Sequence of chain 29.H:
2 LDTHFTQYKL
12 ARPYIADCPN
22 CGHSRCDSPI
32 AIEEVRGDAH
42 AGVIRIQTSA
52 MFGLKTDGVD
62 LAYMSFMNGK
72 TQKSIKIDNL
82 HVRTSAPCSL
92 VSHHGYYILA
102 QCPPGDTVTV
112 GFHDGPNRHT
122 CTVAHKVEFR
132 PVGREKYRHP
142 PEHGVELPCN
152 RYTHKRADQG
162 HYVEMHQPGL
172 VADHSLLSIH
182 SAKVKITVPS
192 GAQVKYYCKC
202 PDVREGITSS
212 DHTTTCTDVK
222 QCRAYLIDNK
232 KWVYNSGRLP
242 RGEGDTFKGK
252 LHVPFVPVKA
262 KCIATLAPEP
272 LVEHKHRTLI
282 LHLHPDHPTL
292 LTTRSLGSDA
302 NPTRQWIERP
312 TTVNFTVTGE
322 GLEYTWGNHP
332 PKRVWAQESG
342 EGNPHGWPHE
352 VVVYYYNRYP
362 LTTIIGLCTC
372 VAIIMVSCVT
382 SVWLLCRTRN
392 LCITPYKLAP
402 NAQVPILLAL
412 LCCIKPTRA

Binding-site contacts:
Ligand atom C4 contacts residue LYS156 of chain 29.H at 4.0 Å.
Ligand atom O4 contacts residue LYS156 of chain 29.H at 3.5 Å.
Ligand atom OAH contacts residue THR4 of chain 29.H at 3.7 Å.
Ligand atom OAH contacts residue LEU2 of chain 29.H at 2.8 Å (h-bond).
Ligand atom O6B contacts residue ARG157 of chain 29.H at 3.3 Å (salt-bridge).
Ligand atom C2 contacts residue ALA158 of chain 29.H at 3.7 Å (hydrophobic).
Ligand atom OAH contacts residue ARG157 of chain 29.H at 3.1 Å (salt-bridge).
Ligand atom O6B contacts residue HIS155 of chain 29.H at 3.3 Å (h-bond).
Ligand atom OAF contacts residue ALA158 of chain 29.H at 3.3 Å.
Ligand atom C6 contacts residue LEU62 of chain 29.H at 3.5 Å (hydrophobic).
Ligand atom O6B contacts residue LYS156 of chain 29.H at 3.3 Å.
Ligand atom OAH contacts residue ASP3 of chain 29.H at 4.0 Å.
Ligand atom O6A contacts residue SER93 of chain 29.H at 3.2 Å.
Ligand atom O6A contacts residue HIS94 of chain 29.H at 3.2 Å (h-bond).
Ligand atom SAG contacts residue ARG157 of chain 29.H at 3.6 Å (salt-bridge).
Ligand atom SAG contacts residue THR4 of chain 29.H at 3.9 Å.
Ligand atom O6A contacts residue LEU62 of chain 29.H at 3.4 Å.
Ligand atom O3 contacts residue ARG157 of chain 29.H at 3.3 Å (salt-bridge).
Ligand atom C6 contacts residue HIS155 of chain 29.H at 3.4 Å.
Ligand atom O5B contacts residue LYS156 of chain 29.H at 3.3 Å.
Ligand atom O5 contacts residue HIS155 of chain 29.H at 3.6 Å.
Ligand atom OBI contacts residue LYS156 of chain 29.H at 4.0 Å.
Ligand atom C5 contacts residue HIS155 of chain 29.H at 4.0 Å.
Ligand atom C5 contacts residue LEU62 of chain 29.H at 3.8 Å (hydrophobic).
Ligand atom OAF contacts residue THR4 of chain 29.H at 2.9 Å (h-bond).
Ligand atom C3 contacts residue ARG157 of chain 29.H at 3.7 Å.
Ligand atom C6 contacts residue HIS94 of chain 29.H at 3.9 Å.
Ligand atom O4 contacts residue HIS155 of chain 29.H at 3.5 Å (h-bond).
Ligand atom O3 contacts residue LYS156 of chain 29.H at 3.0 Å.
Ligand atom C6 contacts residue SER93 of chain 29.H at 4.0 Å.
Ligand atom OAF contacts residue ARG157 of chain 29.H at 2.8 Å (salt-bridge).
Ligand atom O6A contacts residue HIS155 of chain 29.H at 3.8 Å.
Ligand atom O6B contacts residue HIS94 of chain 29.H at 4.0 Å.
Ligand atom O4 contacts residue SER93 of chain 29.H at 3.0 Å (h-bond).
Ligand atom O5 contacts residue LYS156 of chain 29.H at 3.4 Å.
Ligand atom C3 contacts residue ALA158 of chain 29.H at 4.0 Å (hydrophobic).
Ligand atom O5 contacts residue ARG157 of chain 29.H at 3.8 Å.
Ligand atom C3 contacts residue LYS156 of chain 29.H at 4.0 Å.
Ligand atom O3 contacts residue ALA158 of chain 29.H at 3.0 Å (h-bond).
Ligand atom O6B contacts residue LEU62 of chain 29.H at 4.0 Å.

The protein below binds the small molecule below.
Small molecule (SMILES): O=C(O)[C@@H]1O[C@H](O[C@H]2[C@@H](OS(=O)(=O)O)O[C@@H](O)[C@H](NS(=O)(=O)O)[C@H]2O)[C@@H](OS(=O)(=O)O)[C@H](O)[C@@H]1O